A protein and the small-molecule ligand that binds it are described below.
Small molecule (SMILES): CC(C)[C@H](N)C(=O)O

Sequence of chain 1.A:
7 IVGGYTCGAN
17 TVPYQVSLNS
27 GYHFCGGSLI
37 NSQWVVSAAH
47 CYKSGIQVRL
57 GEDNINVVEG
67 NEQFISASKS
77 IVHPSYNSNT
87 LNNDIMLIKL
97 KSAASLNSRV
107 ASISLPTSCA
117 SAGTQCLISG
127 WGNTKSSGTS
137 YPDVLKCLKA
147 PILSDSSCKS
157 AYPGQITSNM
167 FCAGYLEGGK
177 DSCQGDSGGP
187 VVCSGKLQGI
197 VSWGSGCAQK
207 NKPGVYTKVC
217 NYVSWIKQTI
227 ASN

Binding-site contacts:
Ligand atom OXT contacts residue ILE1 of chain 1.C at 4.0 Å.
Ligand atom OXT contacts residue GLY10 of chain 1.A at 2.8 Å (h-bond).
Ligand atom CB contacts residue THR130 of chain 1.A at 4.2 Å.
Ligand atom O contacts residue ILE1 of chain 1.C at 3.8 Å.
Ligand atom C contacts residue GLY9 of chain 1.A at 3.7 Å.
Ligand atom C contacts residue ILE1 of chain 1.C at 3.4 Å (hydrophobic).
Ligand atom OXT contacts residue GLY175 of chain 1.A at 3.9 Å.
Ligand atom CG1 contacts residue GLY175 of chain 1.A at 3.4 Å.
Ligand atom CG2 contacts residue THR130 of chain 1.A at 4.2 Å.
Ligand atom CG2 contacts residue CYS179 of chain 1.A at 4.2 Å (hydrophobic).
Ligand atom CG2 contacts residue LYS131 of chain 1.A at 4.1 Å.
Ligand atom CG1 contacts residue ALA204 of chain 1.A at 3.9 Å (hydrophobic).
Ligand atom CG1 contacts residue THR130 of chain 1.A at 3.8 Å.
Ligand atom OXT contacts residue GLY9 of chain 1.A at 3.0 Å (h-bond).
Ligand atom N contacts residue ILE1 of chain 1.C at 1.4 Å.
Ligand atom C contacts residue LYS176 of chain 1.A at 4.1 Å.
Ligand atom OXT contacts residue VAL8 of chain 1.A at 4.0 Å.
Ligand atom CG2 contacts residue ASP177 of chain 1.A at 4.2 Å.
Ligand atom O contacts residue GLY9 of chain 1.A at 3.4 Å.
Ligand atom O contacts residue GLY10 of chain 1.A at 3.2 Å (h-bond).
Ligand atom N contacts residue ASN129 of chain 1.A at 3.9 Å.
Ligand atom CB contacts residue ASP177 of chain 1.A at 3.9 Å.
Ligand atom O contacts residue ASP177 of chain 1.A at 3.0 Å (salt-bridge).
Ligand atom N contacts residue ASP177 of chain 1.A at 2.8 Å (salt-bridge).
Ligand atom CB contacts residue ALA204 of chain 1.A at 4.0 Å (hydrophobic).
Ligand atom O contacts residue LYS176 of chain 1.A at 3.2 Å.
Ligand atom CA contacts residue ILE1 of chain 1.C at 2.5 Å (hydrophobic).
Ligand atom CA contacts residue ASP177 of chain 1.A at 3.8 Å.
Ligand atom C contacts residue GLY10 of chain 1.A at 3.4 Å.
Ligand atom CG2 contacts residue ILE1 of chain 1.C at 4.0 Å (hydrophobic).
Ligand atom CB contacts residue ILE1 of chain 1.C at 3.7 Å (hydrophobic).
Ligand atom CG1 contacts residue SER132 of chain 1.A at 3.3 Å.
Ligand atom CG2 contacts residue ALA204 of chain 1.A at 4.0 Å (hydrophobic).
Ligand atom C contacts residue GLY175 of chain 1.A at 3.7 Å.
Ligand atom C contacts residue ASP177 of chain 1.A at 4.0 Å.
Ligand atom O contacts residue LEU144 of chain 1.A at 4.0 Å.
Ligand atom O contacts residue GLY175 of chain 1.A at 3.7 Å.
Ligand atom CA contacts residue THR130 of chain 1.A at 3.7 Å.
Ligand atom CB contacts residue GLY175 of chain 1.A at 4.2 Å.
Ligand atom CG2 contacts residue ASN129 of chain 1.A at 4.0 Å.